Sequence of chain 60.B:
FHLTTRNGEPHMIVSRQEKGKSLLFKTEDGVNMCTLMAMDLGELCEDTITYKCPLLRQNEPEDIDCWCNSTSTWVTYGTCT

Binding-site contacts:
Ligand atom O5 contacts residue THR48 of chain 60.B at 4.0 Å.
Ligand atom C6 contacts residue ASN75 of chain 60.A at 3.8 Å.
Ligand atom N2 contacts residue ASN75 of chain 60.A at 3.0 Å (h-bond).
Ligand atom O6 contacts residue THR48 of chain 60.B at 4.0 Å.
Ligand atom C2 contacts residue NAG1 of chain 60.N at 4.1 Å.
Ligand atom O6 contacts residue NAG1 of chain 60.N at 4.1 Å.
Ligand atom C7 contacts residue MET126 of chain 60.A at 3.8 Å (hydrophobic).
Ligand atom O3 contacts residue NAG1 of chain 60.N at 2.4 Å (h-bond).
Ligand atom C2 contacts residue ASN75 of chain 60.A at 2.6 Å.
Ligand atom C5 contacts residue ASN75 of chain 60.A at 3.2 Å.
Ligand atom O5 contacts residue ASN75 of chain 60.A at 2.1 Å (h-bond).
Ligand atom C6 contacts residue NAG1 of chain 60.N at 3.4 Å.
Ligand atom O6 contacts residue GLU46 of chain 60.B at 3.8 Å.
Ligand atom O4 contacts residue NAG1 of chain 60.N at 1.6 Å.
Ligand atom C1 contacts residue ASN75 of chain 60.A at 1.3 Å.
Ligand atom C3 contacts residue ASN75 of chain 60.A at 3.5 Å.
Ligand atom O7 contacts residue MET126 of chain 60.A at 3.1 Å.
Ligand atom O7 contacts residue ASN75 of chain 60.A at 3.2 Å (h-bond).
Ligand atom O6 contacts residue CYS45 of chain 60.B at 3.4 Å (h-bond).
Ligand atom C8 contacts residue MET126 of chain 60.A at 3.7 Å (hydrophobic).
Ligand atom C5 contacts residue NAG1 of chain 60.N at 3.7 Å.
Ligand atom C4 contacts residue NAG1 of chain 60.N at 2.9 Å.
Ligand atom C8 contacts residue ASN75 of chain 60.A at 3.0 Å.
Ligand atom C6 contacts residue THR48 of chain 60.B at 4.4 Å.
Ligand atom C8 contacts residue PHE98 of chain 60.A at 3.6 Å (hydrophobic).
Ligand atom O6 contacts residue ASN75 of chain 60.A at 3.8 Å.
Ligand atom C7 contacts residue ASN75 of chain 60.A at 2.8 Å.
Ligand atom C6 contacts residue CYS45 of chain 60.B at 4.4 Å (hydrophobic).
Ligand atom C3 contacts residue NAG1 of chain 60.N at 3.3 Å.
Ligand atom C4 contacts residue ASN75 of chain 60.A at 4.0 Å.

This small molecule binds to this protein.
Small molecule (SMILES): CC(=O)N[C@@H]1[C@@H](O)[C@H](O)[C@@H](CO)O[C@H]1O

Sequence of chain 60.A:
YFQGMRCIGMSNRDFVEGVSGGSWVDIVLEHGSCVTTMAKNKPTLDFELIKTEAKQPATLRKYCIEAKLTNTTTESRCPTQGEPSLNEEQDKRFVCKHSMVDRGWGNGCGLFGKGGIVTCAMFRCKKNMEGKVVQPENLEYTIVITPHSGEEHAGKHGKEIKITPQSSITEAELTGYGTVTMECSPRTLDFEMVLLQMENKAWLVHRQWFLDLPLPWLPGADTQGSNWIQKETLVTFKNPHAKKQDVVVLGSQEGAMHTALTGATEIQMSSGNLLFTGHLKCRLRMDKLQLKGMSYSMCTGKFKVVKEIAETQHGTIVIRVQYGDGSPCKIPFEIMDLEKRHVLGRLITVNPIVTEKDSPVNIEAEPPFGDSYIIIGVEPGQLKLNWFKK